Binding-site contacts:
Ligand atom C3B contacts residue GLY417 of chain 1.A at 4.2 Å.
Ligand atom C3A contacts residue MET491 of chain 1.A at 3.8 Å (hydrophobic).
Ligand atom C2A contacts residue PHE487 of chain 1.A at 3.7 Å (hydrophobic).
Ligand atom O1A contacts residue PHE487 of chain 1.A at 3.9 Å.
Ligand atom O1B contacts residue PHE416 of chain 1.A at 3.5 Å (h-bond).
Ligand atom O43 contacts residue GLY488 of chain 1.A at 3.7 Å.
Ligand atom C8B contacts residue PRO424 of chain 1.A at 4.0 Å (hydrophobic).
Ligand atom O2 contacts residue THR419 of chain 1.A at 4.2 Å.
Ligand atom P4 contacts residue ARG584 of chain 1.A at 3.5 Å.
Ligand atom C3B contacts residue PHE416 of chain 1.A at 3.4 Å (hydrophobic).
Ligand atom C7B contacts residue VAL427 of chain 1.A at 3.8 Å (hydrophobic).
Ligand atom O53 contacts residue ARG302 of chain 1.A at 1.3 Å (salt-bridge).
Ligand atom O42 contacts residue ARG584 of chain 1.A at 3.0 Å (salt-bridge).
Ligand atom P5 contacts residue ARG302 of chain 1.A at 2.4 Å.
Ligand atom C8B contacts residue VAL427 of chain 1.A at 3.8 Å (hydrophobic).
Ligand atom O52 contacts residue ARG584 of chain 1.A at 3.5 Å (salt-bridge).
Ligand atom O42 contacts residue LYS484 of chain 1.A at 3.8 Å.
Ligand atom C1B contacts residue PRO424 of chain 1.A at 4.1 Å (hydrophobic).
Ligand atom C4A contacts residue MET491 of chain 1.A at 3.8 Å (hydrophobic).
Ligand atom O3 contacts residue LYS484 of chain 1.A at 2.5 Å (salt-bridge).
Ligand atom O1B contacts residue GLY417 of chain 1.A at 3.0 Å (h-bond).
Ligand atom C1B contacts residue PHE487 of chain 1.A at 4.2 Å (hydrophobic).
Ligand atom O42 contacts residue GLY488 of chain 1.A at 4.1 Å.
Ligand atom C1B contacts residue GLY417 of chain 1.A at 3.7 Å.
Ligand atom O1B contacts residue PRO424 of chain 1.A at 3.5 Å.
Ligand atom O52 contacts residue ARG302 of chain 1.A at 3.2 Å (salt-bridge).
Ligand atom C1A contacts residue PHE487 of chain 1.A at 4.2 Å (hydrophobic).
Ligand atom C8B contacts residue PHE487 of chain 1.A at 3.7 Å (hydrophobic).
Ligand atom C6B contacts residue PHE487 of chain 1.A at 3.7 Å (hydrophobic).
Ligand atom C2B contacts residue PHE487 of chain 1.A at 3.6 Å (hydrophobic).
Ligand atom C3 contacts residue LYS484 of chain 1.A at 3.9 Å.
Ligand atom O51 contacts residue ARG302 of chain 1.A at 2.6 Å (salt-bridge).
Ligand atom O3C contacts residue GLY417 of chain 1.A at 3.9 Å.
Ligand atom O41 contacts residue ARG584 of chain 1.A at 3.8 Å.
Ligand atom C5B contacts residue PHE487 of chain 1.A at 3.7 Å (hydrophobic).
Ligand atom O4 contacts residue ARG584 of chain 1.A at 3.2 Å (salt-bridge).
Ligand atom C5B contacts residue VAL427 of chain 1.A at 3.9 Å (hydrophobic).
Ligand atom O11 contacts residue GLY417 of chain 1.A at 3.1 Å (h-bond).
Ligand atom O41 contacts residue ARG492 of chain 1.A at 3.6 Å.
Ligand atom O5 contacts residue ARG302 of chain 1.A at 3.7 Å.

The protein below binds the small molecule below.
Small molecule (SMILES): CCCCCCCC(=O)OC[C@H](COP(=O)(O)O[C@@H]1[C@H](O)[C@H](O)[C@@H](OP(=O)(O)O)[C@H](OP(=O)(O)O)[C@H]1O)OC(=O)CCCCCCC

Sequence of chain 1.A:
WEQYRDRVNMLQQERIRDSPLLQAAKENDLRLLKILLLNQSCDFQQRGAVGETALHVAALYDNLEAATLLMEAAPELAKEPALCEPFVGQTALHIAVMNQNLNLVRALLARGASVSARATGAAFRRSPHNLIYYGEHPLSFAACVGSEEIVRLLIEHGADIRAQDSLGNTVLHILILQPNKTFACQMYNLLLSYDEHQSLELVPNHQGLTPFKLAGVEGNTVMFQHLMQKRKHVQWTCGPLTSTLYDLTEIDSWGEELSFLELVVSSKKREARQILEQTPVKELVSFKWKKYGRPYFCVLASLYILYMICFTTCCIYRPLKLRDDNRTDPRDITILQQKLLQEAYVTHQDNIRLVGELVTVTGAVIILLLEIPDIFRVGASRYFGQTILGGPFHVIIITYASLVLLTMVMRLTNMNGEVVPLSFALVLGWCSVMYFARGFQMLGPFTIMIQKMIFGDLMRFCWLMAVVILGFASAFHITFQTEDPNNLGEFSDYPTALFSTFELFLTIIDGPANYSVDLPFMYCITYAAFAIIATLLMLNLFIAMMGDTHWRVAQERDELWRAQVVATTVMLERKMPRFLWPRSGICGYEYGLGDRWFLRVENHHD